Sequence of chain 1.A:
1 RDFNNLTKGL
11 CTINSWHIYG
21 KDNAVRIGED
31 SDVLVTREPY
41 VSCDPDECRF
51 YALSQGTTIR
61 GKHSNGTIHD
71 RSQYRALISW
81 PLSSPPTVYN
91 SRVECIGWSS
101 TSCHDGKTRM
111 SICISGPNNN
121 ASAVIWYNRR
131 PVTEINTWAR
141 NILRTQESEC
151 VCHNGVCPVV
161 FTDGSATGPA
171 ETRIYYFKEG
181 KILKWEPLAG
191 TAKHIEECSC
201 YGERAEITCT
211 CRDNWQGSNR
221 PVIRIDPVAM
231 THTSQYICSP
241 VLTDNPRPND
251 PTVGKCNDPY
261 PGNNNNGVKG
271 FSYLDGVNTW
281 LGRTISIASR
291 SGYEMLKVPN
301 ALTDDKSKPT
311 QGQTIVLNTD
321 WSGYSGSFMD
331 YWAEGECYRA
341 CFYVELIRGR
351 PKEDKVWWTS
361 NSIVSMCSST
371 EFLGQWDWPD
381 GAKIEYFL

Binding-site contacts:
Ligand atom C3 contacts residue GLU38 of chain 1.A at 3.4 Å.
Ligand atom C9 contacts residue 9SJ1 of chain 1.H at 0.3 Å.
Ligand atom C4 contacts residue 9SJ1 of chain 1.H at 0.7 Å.
Ligand atom O9 contacts residue GLU196 of chain 1.A at 2.5 Å (salt-bridge).
Ligand atom O10 contacts residue 9SJ1 of chain 1.H at 0.3 Å (h-bond).
Ligand atom O6 contacts residue 9SJ1 of chain 1.H at 0.7 Å (h-bond).
Ligand atom O1B contacts residue ARG290 of chain 1.A at 2.7 Å (salt-bridge).
Ligand atom O8 contacts residue 9SJ1 of chain 1.H at 0.1 Å (h-bond).
Ligand atom O1B contacts residue ARG212 of chain 1.A at 3.4 Å (salt-bridge).
Ligand atom O10 contacts residue ARG71 of chain 1.A at 2.8 Å (salt-bridge).
Ligand atom O4 contacts residue ASP70 of chain 1.A at 3.4 Å.
Ligand atom C3 contacts residue 9SJ1 of chain 1.H at 0.3 Å.
Ligand atom C11 contacts residue 9SJ1 of chain 1.H at 0.2 Å.
Ligand atom O1A contacts residue ARG290 of chain 1.A at 2.8 Å (salt-bridge).
Ligand atom C1 contacts residue 9SJ1 of chain 1.H at 0.7 Å.
Ligand atom C2 contacts residue 9SJ1 of chain 1.H at 1.3 Å.
Ligand atom F1 contacts residue 9SJ1 of chain 1.H at 1.3 Å.
Ligand atom C7 contacts residue 9SJ1 of chain 1.H at 0.2 Å.
Ligand atom O4 contacts residue 9SJ1 of chain 1.H at 0.6 Å (h-bond).
Ligand atom O9 contacts residue ALA166 of chain 1.A at 3.4 Å.
Ligand atom O6 contacts residue TYR324 of chain 1.A at 3.1 Å (h-bond).
Ligand atom O9 contacts residue ARG144 of chain 1.A at 3.4 Å (salt-bridge).
Ligand atom O1A contacts residue 9SJ1 of chain 1.H at 0.5 Å (h-bond).
Ligand atom C9 contacts residue GLU196 of chain 1.A at 3.3 Å.
Ligand atom C1 contacts residue TYR324 of chain 1.A at 3.0 Å (hydrophobic).
Ligand atom C8 contacts residue 9SJ1 of chain 1.H at 0.2 Å.
Ligand atom C10 contacts residue 9SJ1 of chain 1.H at 0.3 Å.
Ligand atom O8 contacts residue GLU196 of chain 1.A at 2.6 Å (salt-bridge).
Ligand atom O1B contacts residue TYR324 of chain 1.A at 3.4 Å (h-bond).
Ligand atom F1 contacts residue ASP70 of chain 1.A at 2.4 Å.
Ligand atom F1 contacts residue ARG37 of chain 1.A at 3.5 Å.
Ligand atom O9 contacts residue 9SJ1 of chain 1.H at 0.3 Å (h-bond).
Ligand atom O4 contacts residue GLU38 of chain 1.A at 3.1 Å (salt-bridge).
Ligand atom O1B contacts residue 9SJ1 of chain 1.H at 0.6 Å (h-bond).
Ligand atom N5 contacts residue 9SJ1 of chain 1.H at 0.4 Å (h-bond).
Ligand atom O1A contacts residue ARG37 of chain 1.A at 2.7 Å (salt-bridge).
Ligand atom C2 contacts residue TYR324 of chain 1.A at 2.8 Å (hydrophobic).
Ligand atom C6 contacts residue 9SJ1 of chain 1.H at 0.5 Å.
Ligand atom C3 contacts residue TYR324 of chain 1.A at 3.3 Å (hydrophobic).
Ligand atom C5 contacts residue 9SJ1 of chain 1.H at 0.5 Å.

A small-molecule ligand and the protein it binds are described below.
Small molecule (SMILES): CC(=O)N[C@@H]1[C@@H](O)[C@@H](F)C(C(=O)O)=[O+][C@H]1C[C@H](O)CO